The small molecule below binds the protein below.
Small molecule (SMILES): CC(=O)N[C@@H]1[C@@H](O)[C@H](O)[C@@H](CO)O[C@H]1O

Sequence of chain 1.B:
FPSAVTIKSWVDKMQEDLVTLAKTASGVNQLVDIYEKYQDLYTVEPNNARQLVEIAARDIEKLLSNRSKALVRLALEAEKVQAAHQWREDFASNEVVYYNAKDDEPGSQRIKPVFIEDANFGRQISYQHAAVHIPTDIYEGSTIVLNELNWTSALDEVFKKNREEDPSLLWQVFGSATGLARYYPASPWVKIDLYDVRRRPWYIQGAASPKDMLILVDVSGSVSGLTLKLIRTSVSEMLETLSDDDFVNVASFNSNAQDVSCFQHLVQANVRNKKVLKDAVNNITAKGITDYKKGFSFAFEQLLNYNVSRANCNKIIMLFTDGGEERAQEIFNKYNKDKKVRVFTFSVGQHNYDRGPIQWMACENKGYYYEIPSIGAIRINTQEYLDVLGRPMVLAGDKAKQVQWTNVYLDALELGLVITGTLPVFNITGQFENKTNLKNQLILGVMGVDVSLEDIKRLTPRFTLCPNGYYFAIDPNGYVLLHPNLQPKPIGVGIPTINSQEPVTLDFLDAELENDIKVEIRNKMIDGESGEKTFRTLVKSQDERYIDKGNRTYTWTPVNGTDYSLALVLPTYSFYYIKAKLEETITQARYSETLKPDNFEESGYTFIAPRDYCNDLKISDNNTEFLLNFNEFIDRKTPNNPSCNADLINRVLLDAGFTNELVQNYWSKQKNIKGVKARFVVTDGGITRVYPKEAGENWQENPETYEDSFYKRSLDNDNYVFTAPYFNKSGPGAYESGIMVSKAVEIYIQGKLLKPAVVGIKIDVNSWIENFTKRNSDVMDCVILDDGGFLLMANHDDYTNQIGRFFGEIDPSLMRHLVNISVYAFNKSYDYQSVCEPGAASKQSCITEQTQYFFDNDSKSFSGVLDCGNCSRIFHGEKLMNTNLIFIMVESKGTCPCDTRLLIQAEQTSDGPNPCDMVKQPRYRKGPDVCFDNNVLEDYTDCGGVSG

Binding-site contacts:
Ligand atom O3 contacts residue ASN92 of chain 1.B at 3.5 Å (h-bond).
Ligand atom C7 contacts residue GLU199 of chain 1.B at 4.0 Å.
Ligand atom C8 contacts residue ASN92 of chain 1.B at 4.2 Å.
Ligand atom C7 contacts residue ASP200 of chain 1.B at 4.2 Å.
Ligand atom N2 contacts residue ASP200 of chain 1.B at 3.9 Å.
Ligand atom C4 contacts residue ASN92 of chain 1.B at 4.2 Å.
Ligand atom O7 contacts residue ASP200 of chain 1.B at 4.0 Å.
Ligand atom C1 contacts residue ASN92 of chain 1.B at 1.4 Å.
Ligand atom C2 contacts residue ASN92 of chain 1.B at 2.5 Å.
Ligand atom O6 contacts residue LYS88 of chain 1.B at 3.9 Å.
Ligand atom C3 contacts residue ASN92 of chain 1.B at 3.8 Å.
Ligand atom O5 contacts residue ASN92 of chain 1.B at 2.4 Å (h-bond).
Ligand atom N2 contacts residue ASN92 of chain 1.B at 3.3 Å (h-bond).
Ligand atom C1 contacts residue ASP200 of chain 1.B at 4.5 Å.
Ligand atom O7 contacts residue GLU199 of chain 1.B at 2.9 Å (salt-bridge).
Ligand atom O3 contacts residue LYS88 of chain 1.B at 3.6 Å.
Ligand atom O5 contacts residue LYS88 of chain 1.B at 4.2 Å.
Ligand atom C6 contacts residue LYS88 of chain 1.B at 4.1 Å.
Ligand atom C5 contacts residue ASN92 of chain 1.B at 3.6 Å.
Ligand atom C7 contacts residue ASN92 of chain 1.B at 4.1 Å.